The protein below binds the small molecule below.
Small molecule (SMILES): CC(=O)N[C@@H]1[C@@H](O)[C@H](O)[C@@H](CO)O[C@H]1O

Binding-site contacts:
Ligand atom C8 contacts residue ILE1117 of chain 1.A at 3.7 Å (hydrophobic).
Ligand atom N2 contacts residue ASN696 of chain 1.A at 2.8 Å (h-bond).
Ligand atom O5 contacts residue ASN696 of chain 1.A at 2.4 Å (h-bond).
Ligand atom C4 contacts residue ASN696 of chain 1.A at 4.2 Å.
Ligand atom C8 contacts residue ASN696 of chain 1.A at 4.4 Å.
Ligand atom C5 contacts residue ASN696 of chain 1.A at 3.7 Å.
Ligand atom C2 contacts residue ASN696 of chain 1.A at 2.4 Å.
Ligand atom C3 contacts residue ASN696 of chain 1.A at 3.8 Å.
Ligand atom C7 contacts residue ASN696 of chain 1.A at 3.3 Å.
Ligand atom O7 contacts residue ASN696 of chain 1.A at 3.5 Å (h-bond).
Ligand atom O7 contacts residue ILE1117 of chain 1.A at 4.4 Å.
Ligand atom O5 contacts residue ASP783 of chain 1.B at 4.5 Å.
Ligand atom C8 contacts residue GLY1118 of chain 1.A at 3.8 Å.
Ligand atom C1 contacts residue ASN696 of chain 1.A at 1.4 Å.

Sequence of chain 1.B:
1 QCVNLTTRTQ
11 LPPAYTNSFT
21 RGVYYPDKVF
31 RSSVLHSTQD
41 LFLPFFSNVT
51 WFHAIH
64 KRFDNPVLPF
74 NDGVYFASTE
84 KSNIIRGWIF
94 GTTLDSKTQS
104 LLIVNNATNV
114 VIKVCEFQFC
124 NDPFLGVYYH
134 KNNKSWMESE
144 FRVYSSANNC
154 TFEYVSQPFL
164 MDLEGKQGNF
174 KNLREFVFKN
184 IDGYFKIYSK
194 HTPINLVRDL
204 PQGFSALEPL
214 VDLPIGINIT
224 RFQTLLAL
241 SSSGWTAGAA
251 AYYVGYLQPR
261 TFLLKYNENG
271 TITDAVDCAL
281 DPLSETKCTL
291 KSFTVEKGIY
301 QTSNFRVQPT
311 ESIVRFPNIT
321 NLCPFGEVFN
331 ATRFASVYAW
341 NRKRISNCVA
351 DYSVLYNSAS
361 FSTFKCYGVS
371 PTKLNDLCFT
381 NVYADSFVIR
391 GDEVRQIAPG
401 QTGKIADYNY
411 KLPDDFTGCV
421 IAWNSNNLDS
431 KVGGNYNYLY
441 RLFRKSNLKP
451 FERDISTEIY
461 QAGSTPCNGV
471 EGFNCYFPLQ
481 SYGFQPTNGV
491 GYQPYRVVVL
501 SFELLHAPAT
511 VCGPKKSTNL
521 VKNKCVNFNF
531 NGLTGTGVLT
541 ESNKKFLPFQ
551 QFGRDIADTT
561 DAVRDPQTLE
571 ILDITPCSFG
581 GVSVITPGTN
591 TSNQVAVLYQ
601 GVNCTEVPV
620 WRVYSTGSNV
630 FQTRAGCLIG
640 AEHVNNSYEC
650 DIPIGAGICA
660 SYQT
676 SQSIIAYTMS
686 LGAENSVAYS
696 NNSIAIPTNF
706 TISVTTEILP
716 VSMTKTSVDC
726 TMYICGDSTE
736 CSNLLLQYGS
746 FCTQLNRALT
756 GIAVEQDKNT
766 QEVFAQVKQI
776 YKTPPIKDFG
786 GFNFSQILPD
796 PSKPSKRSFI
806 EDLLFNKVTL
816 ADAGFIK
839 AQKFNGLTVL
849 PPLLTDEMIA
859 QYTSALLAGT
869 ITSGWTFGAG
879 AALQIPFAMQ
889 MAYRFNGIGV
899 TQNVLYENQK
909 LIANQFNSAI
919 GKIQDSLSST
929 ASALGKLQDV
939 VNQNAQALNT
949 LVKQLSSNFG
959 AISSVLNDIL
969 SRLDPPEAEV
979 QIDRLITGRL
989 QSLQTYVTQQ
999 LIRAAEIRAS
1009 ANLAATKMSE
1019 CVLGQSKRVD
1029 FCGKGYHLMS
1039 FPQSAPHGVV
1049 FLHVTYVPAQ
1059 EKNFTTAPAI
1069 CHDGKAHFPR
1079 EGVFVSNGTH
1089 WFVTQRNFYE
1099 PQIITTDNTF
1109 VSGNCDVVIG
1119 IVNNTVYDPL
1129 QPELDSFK

Sequence of chain 1.A:
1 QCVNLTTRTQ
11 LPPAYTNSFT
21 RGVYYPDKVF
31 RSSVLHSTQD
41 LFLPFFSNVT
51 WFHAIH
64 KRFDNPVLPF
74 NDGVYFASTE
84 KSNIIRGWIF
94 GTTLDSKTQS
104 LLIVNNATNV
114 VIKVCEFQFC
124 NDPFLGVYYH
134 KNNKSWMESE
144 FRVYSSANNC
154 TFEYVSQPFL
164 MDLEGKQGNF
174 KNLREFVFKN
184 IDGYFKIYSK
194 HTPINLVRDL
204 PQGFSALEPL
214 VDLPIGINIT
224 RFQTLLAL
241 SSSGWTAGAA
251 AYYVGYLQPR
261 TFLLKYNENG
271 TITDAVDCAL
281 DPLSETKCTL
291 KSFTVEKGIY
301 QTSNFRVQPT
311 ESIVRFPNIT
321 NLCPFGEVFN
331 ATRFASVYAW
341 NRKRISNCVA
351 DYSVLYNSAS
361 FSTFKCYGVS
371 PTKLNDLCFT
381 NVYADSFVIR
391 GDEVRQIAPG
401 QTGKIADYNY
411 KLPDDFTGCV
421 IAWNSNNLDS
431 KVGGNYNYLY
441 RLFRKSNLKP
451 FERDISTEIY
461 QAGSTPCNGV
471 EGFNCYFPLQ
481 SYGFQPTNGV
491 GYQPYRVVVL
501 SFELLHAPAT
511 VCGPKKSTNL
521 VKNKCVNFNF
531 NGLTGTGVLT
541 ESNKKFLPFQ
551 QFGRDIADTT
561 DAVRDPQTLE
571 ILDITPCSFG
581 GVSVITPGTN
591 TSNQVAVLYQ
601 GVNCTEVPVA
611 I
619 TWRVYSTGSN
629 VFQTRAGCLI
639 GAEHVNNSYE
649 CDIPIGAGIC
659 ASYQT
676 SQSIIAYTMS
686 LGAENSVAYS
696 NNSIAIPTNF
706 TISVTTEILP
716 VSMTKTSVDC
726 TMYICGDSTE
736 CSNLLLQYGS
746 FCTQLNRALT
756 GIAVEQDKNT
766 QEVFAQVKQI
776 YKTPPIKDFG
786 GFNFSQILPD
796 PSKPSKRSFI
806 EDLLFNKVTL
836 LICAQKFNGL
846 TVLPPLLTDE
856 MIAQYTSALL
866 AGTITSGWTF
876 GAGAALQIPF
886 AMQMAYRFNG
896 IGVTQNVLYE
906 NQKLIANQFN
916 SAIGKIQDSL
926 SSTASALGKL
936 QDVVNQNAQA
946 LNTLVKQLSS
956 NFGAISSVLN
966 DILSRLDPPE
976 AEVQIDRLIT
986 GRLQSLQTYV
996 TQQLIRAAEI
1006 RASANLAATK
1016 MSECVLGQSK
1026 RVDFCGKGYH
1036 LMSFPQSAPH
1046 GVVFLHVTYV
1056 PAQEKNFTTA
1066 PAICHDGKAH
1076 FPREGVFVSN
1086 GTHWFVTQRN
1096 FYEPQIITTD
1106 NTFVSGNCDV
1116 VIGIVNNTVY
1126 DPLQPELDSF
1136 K